Sequence of chain 1.B:
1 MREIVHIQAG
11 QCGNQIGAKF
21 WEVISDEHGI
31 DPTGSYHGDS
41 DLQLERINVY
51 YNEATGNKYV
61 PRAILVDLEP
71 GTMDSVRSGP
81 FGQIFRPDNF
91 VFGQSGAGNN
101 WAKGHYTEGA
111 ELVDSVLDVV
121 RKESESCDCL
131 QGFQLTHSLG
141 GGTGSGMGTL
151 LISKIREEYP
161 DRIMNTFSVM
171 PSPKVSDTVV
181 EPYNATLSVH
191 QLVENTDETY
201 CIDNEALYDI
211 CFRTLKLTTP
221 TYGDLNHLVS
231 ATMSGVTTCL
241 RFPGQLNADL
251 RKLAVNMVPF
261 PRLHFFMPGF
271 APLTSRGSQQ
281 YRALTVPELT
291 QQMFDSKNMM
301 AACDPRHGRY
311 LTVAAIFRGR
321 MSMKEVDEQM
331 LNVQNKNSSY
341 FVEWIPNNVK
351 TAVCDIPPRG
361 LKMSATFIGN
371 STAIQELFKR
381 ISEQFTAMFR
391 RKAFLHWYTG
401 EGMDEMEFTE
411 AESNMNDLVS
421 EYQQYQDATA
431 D

Sequence of chain 1.A:
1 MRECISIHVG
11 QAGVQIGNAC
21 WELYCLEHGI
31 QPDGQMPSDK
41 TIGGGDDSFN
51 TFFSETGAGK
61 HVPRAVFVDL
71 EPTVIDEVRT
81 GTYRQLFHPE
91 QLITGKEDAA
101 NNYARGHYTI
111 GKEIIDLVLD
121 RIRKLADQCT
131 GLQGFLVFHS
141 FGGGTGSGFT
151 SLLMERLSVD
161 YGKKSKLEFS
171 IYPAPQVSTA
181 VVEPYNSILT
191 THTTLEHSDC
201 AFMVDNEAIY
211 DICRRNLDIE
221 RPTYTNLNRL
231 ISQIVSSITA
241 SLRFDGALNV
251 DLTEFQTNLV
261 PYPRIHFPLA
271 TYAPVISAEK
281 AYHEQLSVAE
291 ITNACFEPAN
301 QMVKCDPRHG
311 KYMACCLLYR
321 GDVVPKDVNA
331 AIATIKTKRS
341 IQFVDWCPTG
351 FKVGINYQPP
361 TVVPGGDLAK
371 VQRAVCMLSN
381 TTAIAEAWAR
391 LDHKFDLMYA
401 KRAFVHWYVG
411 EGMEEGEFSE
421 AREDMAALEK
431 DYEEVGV

The protein below binds the small molecule below.
Small molecule (SMILES): COc1cc(CCc2nc3ccc(C)cc3s2)cc(OC)c1OC

Binding-site contacts:
Ligand atom C3 contacts residue ALA180 of chain 1.A at 3.7 Å (hydrophobic).
Ligand atom C11 contacts residue LEU246 of chain 1.B at 3.6 Å (hydrophobic).
Ligand atom O contacts residue CYS239 of chain 1.B at 3.8 Å.
Ligand atom C1 contacts residue ASN256 of chain 1.B at 3.8 Å.
Ligand atom C9 contacts residue LEU253 of chain 1.B at 3.8 Å (hydrophobic).
Ligand atom C15 contacts residue CYS239 of chain 1.B at 3.4 Å (hydrophobic).
Ligand atom C16 contacts residue LEU253 of chain 1.B at 3.8 Å (hydrophobic).
Ligand atom N contacts residue THR179 of chain 1.A at 3.6 Å (h-bond).
Ligand atom C13 contacts residue ALA315 of chain 1.B at 3.7 Å (hydrophobic).
Ligand atom C3 contacts residue LYS350 of chain 1.B at 3.3 Å.
Ligand atom C9 contacts residue ALA248 of chain 1.B at 3.6 Å (hydrophobic).
Ligand atom C10 contacts residue ALA248 of chain 1.B at 3.5 Å (hydrophobic).
Ligand atom C17 contacts residue VAL236 of chain 1.B at 3.5 Å (hydrophobic).
Ligand atom N contacts residue ASN256 of chain 1.B at 3.7 Å.
Ligand atom C6 contacts residue LYS350 of chain 1.B at 3.4 Å.
Ligand atom C10 contacts residue LEU253 of chain 1.B at 3.8 Å (hydrophobic).
Ligand atom C contacts residue VAL181 of chain 1.A at 3.3 Å (hydrophobic).
Ligand atom C13 contacts residue ALA352 of chain 1.B at 3.5 Å (hydrophobic).
Ligand atom C2 contacts residue LYS350 of chain 1.B at 3.8 Å.
Ligand atom C4 contacts residue ASN256 of chain 1.B at 3.6 Å.
Ligand atom S contacts residue LEU253 of chain 1.B at 3.8 Å.
Ligand atom O2 contacts residue VAL236 of chain 1.B at 3.1 Å (h-bond).
Ligand atom C4 contacts residue MET257 of chain 1.B at 3.8 Å (hydrophobic).
Ligand atom O contacts residue ILE316 of chain 1.B at 3.2 Å.
Ligand atom C contacts residue ASN348 of chain 1.B at 3.4 Å.
Ligand atom C15 contacts residue VAL236 of chain 1.B at 3.3 Å (hydrophobic).
Ligand atom C17 contacts residue LEU253 of chain 1.B at 3.8 Å (hydrophobic).
Ligand atom C15 contacts residue GLY235 of chain 1.B at 3.6 Å.
Ligand atom C18 contacts residue LEU253 of chain 1.B at 3.5 Å (hydrophobic).
Ligand atom C15 contacts residue ILE316 of chain 1.B at 3.5 Å (hydrophobic).
Ligand atom C6 contacts residue ASN256 of chain 1.B at 3.5 Å.
Ligand atom C3 contacts residue THR179 of chain 1.A at 3.4 Å.
Ligand atom N contacts residue LYS350 of chain 1.B at 3.5 Å.
Ligand atom O1 contacts residue ILE316 of chain 1.B at 2.9 Å.
Ligand atom C18 contacts residue ALA248 of chain 1.B at 3.6 Å (hydrophobic).
Ligand atom C5 contacts residue ASN256 of chain 1.B at 3.4 Å.
Ligand atom C3 contacts residue ASN256 of chain 1.B at 3.8 Å.
Ligand atom C8 contacts residue LEU246 of chain 1.B at 3.5 Å (hydrophobic).
Ligand atom C17 contacts residue LEU240 of chain 1.B at 3.4 Å (hydrophobic).
Ligand atom C1 contacts residue LYS350 of chain 1.B at 3.8 Å.